Sequence of chain 10.A:
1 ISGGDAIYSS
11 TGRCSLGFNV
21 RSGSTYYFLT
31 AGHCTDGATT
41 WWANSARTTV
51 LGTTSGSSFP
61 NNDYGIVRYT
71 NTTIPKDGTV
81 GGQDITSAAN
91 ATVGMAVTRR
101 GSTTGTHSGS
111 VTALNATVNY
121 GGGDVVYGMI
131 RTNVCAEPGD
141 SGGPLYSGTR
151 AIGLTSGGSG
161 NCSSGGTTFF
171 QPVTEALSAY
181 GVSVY

A protein and the small-molecule ligand that binds it are described below.
Small molecule (SMILES): N[C@@H](Cc1ccc(O)cc1)C(=O)O

Binding-site contacts:
Ligand atom OXT contacts residue LEU1 of chain 10.J at 0.0 Å (h-bond).
Ligand atom CD2 contacts residue GLY157 of chain 10.A at 3.8 Å.
Ligand atom CA contacts residue SER141 of chain 10.A at 2.4 Å.
Ligand atom CD2 contacts residue LEU1 of chain 10.J at 0.7 Å (hydrophobic).
Ligand atom CD1 contacts residue PRO138 of chain 10.A at 3.5 Å (hydrophobic).
Ligand atom OH contacts residue SER159 of chain 10.A at 3.3 Å.
Ligand atom O contacts residue SER141 of chain 10.A at 2.5 Å (h-bond).
Ligand atom OH contacts residue GLY160 of chain 10.A at 3.0 Å (h-bond).
Ligand atom CB contacts residue LEU1 of chain 10.J at 0.8 Å (hydrophobic).
Ligand atom C contacts residue HIS33 of chain 10.A at 3.7 Å.
Ligand atom CE2 contacts residue ALA136 of chain 10.A at 3.5 Å (hydrophobic).
Ligand atom C contacts residue SER141 of chain 10.A at 1.6 Å.
Ligand atom CE2 contacts residue LEU1 of chain 10.J at 1.3 Å (hydrophobic).
Ligand atom CD1 contacts residue LEU1 of chain 10.J at 1.8 Å (hydrophobic).
Ligand atom CB contacts residue SER141 of chain 10.A at 2.5 Å.
Ligand atom CD1 contacts residue GLU137 of chain 10.A at 3.6 Å.
Ligand atom O contacts residue PRO138 of chain 10.A at 3.7 Å.
Ligand atom OXT contacts residue SER141 of chain 10.A at 2.3 Å (h-bond).
Ligand atom N contacts residue SER141 of chain 10.A at 3.0 Å (h-bond).
Ligand atom CB contacts residue GLU137 of chain 10.A at 3.9 Å.
Ligand atom OH contacts residue LEU1 of chain 10.J at 3.4 Å.
Ligand atom CZ contacts residue GLY158 of chain 10.A at 3.8 Å.
Ligand atom CG contacts residue LEU1 of chain 10.J at 1.0 Å (hydrophobic).
Ligand atom O contacts residue GLY139 of chain 10.A at 2.8 Å (h-bond).
Ligand atom OH contacts residue ALA136 of chain 10.A at 3.2 Å (h-bond).
Ligand atom N contacts residue LEU1 of chain 10.J at 0.0 Å (h-bond).
Ligand atom CE1 contacts residue LEU1 of chain 10.J at 2.1 Å (hydrophobic).
Ligand atom N contacts residue GOL1 of chain 10.O at 2.4 Å (h-bond).
Ligand atom OXT contacts residue HIS33 of chain 10.A at 2.7 Å (h-bond).
Ligand atom O contacts residue LEU1 of chain 10.J at 0.0 Å (h-bond).
Ligand atom CE2 contacts residue GLY158 of chain 10.A at 3.7 Å.
Ligand atom OH contacts residue GLY158 of chain 10.A at 3.5 Å.
Ligand atom O contacts residue ASP140 of chain 10.A at 3.8 Å.
Ligand atom CZ contacts residue LEU1 of chain 10.J at 2.0 Å (hydrophobic).
Ligand atom CD2 contacts residue ALA136 of chain 10.A at 3.5 Å (hydrophobic).
Ligand atom CA contacts residue PRO138 of chain 10.A at 3.8 Å (hydrophobic).
Ligand atom C contacts residue LEU1 of chain 10.J at 0.0 Å (hydrophobic).
Ligand atom CZ contacts residue ALA136 of chain 10.A at 3.2 Å (hydrophobic).
Ligand atom CA contacts residue LEU1 of chain 10.J at 0.1 Å (hydrophobic).
Ligand atom CA contacts residue GOL1 of chain 10.O at 3.7 Å.